Binding-site contacts:
Ligand atom N2 contacts residue PHE422 of chain 4.A at 3.0 Å (h-bond).
Ligand atom C4 contacts residue LEU83 of chain 4.A at 3.8 Å (hydrophobic).
Ligand atom C7 contacts residue PHE422 of chain 4.A at 3.6 Å (hydrophobic).
Ligand atom C9 contacts residue PHE422 of chain 4.A at 4.0 Å (hydrophobic).
Ligand atom C4 contacts residue TRP56 of chain 4.A at 3.8 Å (hydrophobic).
Ligand atom N1 contacts residue PHE422 of chain 4.A at 3.8 Å.
Ligand atom CL1 contacts residue ALA53 of chain 4.A at 3.5 Å.
Ligand atom C2 contacts residue TRP56 of chain 4.A at 3.8 Å (hydrophobic).
Ligand atom CL1 contacts residue TRP33 of chain 4.A at 3.6 Å.
Ligand atom N1 contacts residue SER103 of chain 4.A at 4.0 Å.
Ligand atom C3 contacts residue PHE104 of chain 4.A at 4.0 Å (hydrophobic).
Ligand atom C3 contacts residue TRP56 of chain 4.A at 3.8 Å (hydrophobic).
Ligand atom CL1 contacts residue ARG57 of chain 4.A at 3.7 Å.
Ligand atom N3 contacts residue PHE422 of chain 4.A at 4.0 Å.
Ligand atom C5 contacts residue SER103 of chain 4.A at 4.0 Å.
Ligand atom C5 contacts residue TRP56 of chain 4.A at 3.7 Å (hydrophobic).
Ligand atom C1 contacts residue TRP56 of chain 4.A at 3.7 Å (hydrophobic).
Ligand atom C7 contacts residue TRP56 of chain 4.A at 3.5 Å (hydrophobic).
Ligand atom C2 contacts residue ALA53 of chain 4.A at 3.8 Å (hydrophobic).
Ligand atom C7 contacts residue SER103 of chain 4.A at 3.2 Å.
Ligand atom N4 contacts residue TRP56 of chain 4.A at 3.5 Å.
Ligand atom C9 contacts residue TRP56 of chain 4.A at 3.9 Å (hydrophobic).
Ligand atom N4 contacts residue DMS1 of chain 4.C at 4.1 Å.
Ligand atom C3 contacts residue ALA53 of chain 4.A at 3.8 Å (hydrophobic).
Ligand atom C5 contacts residue MET85 of chain 4.A at 3.8 Å (hydrophobic).
Ligand atom C2 contacts residue PHE104 of chain 4.A at 3.5 Å (hydrophobic).
Ligand atom N2 contacts residue DMS1 of chain 4.C at 3.6 Å.
Ligand atom N4 contacts residue ILE48 of chain 4.A at 3.8 Å.
Ligand atom N1 contacts residue TRP56 of chain 4.A at 3.8 Å.
Ligand atom C5 contacts residue LEU83 of chain 4.A at 4.1 Å (hydrophobic).
Ligand atom C6 contacts residue TRP56 of chain 4.A at 3.7 Å (hydrophobic).
Ligand atom N3 contacts residue DMS1 of chain 4.C at 4.1 Å.
Ligand atom N1 contacts residue DMS1 of chain 4.C at 3.6 Å.
Ligand atom C9 contacts residue DMS1 of chain 4.C at 4.1 Å.
Ligand atom C6 contacts residue SER103 of chain 4.A at 3.9 Å.
Ligand atom CL1 contacts residue LEU83 of chain 4.A at 3.9 Å.
Ligand atom N2 contacts residue SER103 of chain 4.A at 4.0 Å.
Ligand atom C1 contacts residue ILE48 of chain 4.A at 4.1 Å (hydrophobic).
Ligand atom C1 contacts residue PHE104 of chain 4.A at 3.5 Å (hydrophobic).
Ligand atom N3 contacts residue GLU421 of chain 4.A at 4.0 Å.

Sequence of chain 4.A:
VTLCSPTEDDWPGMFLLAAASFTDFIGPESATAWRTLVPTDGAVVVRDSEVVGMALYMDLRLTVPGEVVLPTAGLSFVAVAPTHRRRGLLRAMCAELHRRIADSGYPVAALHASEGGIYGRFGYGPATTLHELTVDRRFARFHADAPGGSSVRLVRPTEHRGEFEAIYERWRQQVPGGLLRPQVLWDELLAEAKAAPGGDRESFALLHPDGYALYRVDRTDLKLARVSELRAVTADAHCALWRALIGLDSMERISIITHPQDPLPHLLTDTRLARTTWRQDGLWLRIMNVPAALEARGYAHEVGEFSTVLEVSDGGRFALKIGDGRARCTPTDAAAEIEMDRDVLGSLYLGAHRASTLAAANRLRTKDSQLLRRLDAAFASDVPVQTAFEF

The protein below binds the small molecule below.
Small molecule (SMILES): [H]/N=C(/N)N/N=C/c1ccc(Cl)cc1